This small molecule binds to this protein.
Small molecule (SMILES): Brc1ccc(Oc2c(Br)cc(Br)cc2Br)c(Br)c1

Sequence of chain 1.A:
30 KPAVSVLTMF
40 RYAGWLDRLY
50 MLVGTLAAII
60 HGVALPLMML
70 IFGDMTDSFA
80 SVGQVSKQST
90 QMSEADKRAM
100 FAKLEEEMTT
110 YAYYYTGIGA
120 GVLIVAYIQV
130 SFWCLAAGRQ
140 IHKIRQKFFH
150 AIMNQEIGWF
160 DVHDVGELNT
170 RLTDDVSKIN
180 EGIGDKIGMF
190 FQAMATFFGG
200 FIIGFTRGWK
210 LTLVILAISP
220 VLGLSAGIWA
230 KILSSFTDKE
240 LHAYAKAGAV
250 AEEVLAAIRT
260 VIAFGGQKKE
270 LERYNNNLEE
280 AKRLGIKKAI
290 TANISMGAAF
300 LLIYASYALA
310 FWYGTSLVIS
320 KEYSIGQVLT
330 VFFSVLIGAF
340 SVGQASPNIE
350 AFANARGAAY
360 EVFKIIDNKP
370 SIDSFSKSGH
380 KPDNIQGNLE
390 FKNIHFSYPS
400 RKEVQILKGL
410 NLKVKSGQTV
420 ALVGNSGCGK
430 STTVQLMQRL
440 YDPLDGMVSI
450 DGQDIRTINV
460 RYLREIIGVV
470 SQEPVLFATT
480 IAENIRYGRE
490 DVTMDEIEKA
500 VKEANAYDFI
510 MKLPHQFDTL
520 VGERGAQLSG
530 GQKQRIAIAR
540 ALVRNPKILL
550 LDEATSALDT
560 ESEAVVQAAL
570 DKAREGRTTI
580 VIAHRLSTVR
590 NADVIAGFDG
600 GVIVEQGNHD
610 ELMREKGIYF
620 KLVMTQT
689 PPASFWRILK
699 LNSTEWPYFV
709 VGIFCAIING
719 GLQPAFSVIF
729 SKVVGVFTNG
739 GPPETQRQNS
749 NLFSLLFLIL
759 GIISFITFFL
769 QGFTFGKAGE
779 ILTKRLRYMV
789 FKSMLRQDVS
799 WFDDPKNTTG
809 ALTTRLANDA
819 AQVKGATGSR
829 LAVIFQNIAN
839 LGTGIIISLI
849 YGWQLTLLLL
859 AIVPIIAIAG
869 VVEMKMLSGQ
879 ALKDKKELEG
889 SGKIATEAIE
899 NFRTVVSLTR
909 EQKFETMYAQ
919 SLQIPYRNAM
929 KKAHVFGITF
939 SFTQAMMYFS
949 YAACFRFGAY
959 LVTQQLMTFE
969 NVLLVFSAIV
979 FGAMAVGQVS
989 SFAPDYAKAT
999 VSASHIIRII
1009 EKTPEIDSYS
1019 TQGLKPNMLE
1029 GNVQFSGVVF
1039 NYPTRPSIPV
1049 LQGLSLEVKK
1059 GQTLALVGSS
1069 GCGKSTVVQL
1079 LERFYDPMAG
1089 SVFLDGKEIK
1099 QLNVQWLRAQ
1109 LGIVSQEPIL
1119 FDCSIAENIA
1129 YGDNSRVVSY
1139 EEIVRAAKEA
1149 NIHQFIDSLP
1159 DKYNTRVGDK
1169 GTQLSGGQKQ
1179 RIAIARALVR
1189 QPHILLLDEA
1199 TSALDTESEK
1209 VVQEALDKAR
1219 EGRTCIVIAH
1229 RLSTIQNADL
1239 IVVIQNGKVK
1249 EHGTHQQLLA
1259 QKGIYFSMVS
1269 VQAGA

Binding-site contacts:
Ligand atom BR2 contacts residue SER725 of chain 1.A at 4.0 Å.
Ligand atom CAO contacts residue PHE728 of chain 1.A at 4.0 Å (hydrophobic).
Ligand atom CAN contacts residue PHE728 of chain 1.A at 4.3 Å (hydrophobic).
Ligand atom BR4 contacts residue TYR306 of chain 1.A at 4.2 Å.
Ligand atom BR5 contacts residue VAL731 of chain 1.A at 4.1 Å.
Ligand atom CAL contacts residue PHE755 of chain 1.A at 3.6 Å (hydrophobic).
Ligand atom BR3 contacts residue PHE755 of chain 1.A at 3.8 Å.
Ligand atom CAM contacts residue PHE724 of chain 1.A at 3.6 Å (hydrophobic).
Ligand atom BR4 contacts residue PHE331 of chain 1.A at 3.5 Å.
Ligand atom CAM contacts residue PHE728 of chain 1.A at 3.9 Å (hydrophobic).
Ligand atom CAM contacts residue ILE727 of chain 1.A at 4.1 Å (hydrophobic).
Ligand atom CAK contacts residue PHE728 of chain 1.A at 3.8 Å (hydrophobic).
Ligand atom CAE contacts residue SER725 of chain 1.A at 3.9 Å.
Ligand atom BR4 contacts residue ALA307 of chain 1.A at 4.4 Å.
Ligand atom CAC contacts residue TYR303 of chain 1.A at 4.1 Å (hydrophobic).
Ligand atom CAD contacts residue PHE979 of chain 1.A at 4.4 Å (hydrophobic).
Ligand atom CAK contacts residue PHE755 of chain 1.A at 4.3 Å (hydrophobic).
Ligand atom OAJ contacts residue PHE728 of chain 1.A at 4.2 Å.
Ligand atom CAL contacts residue PHE728 of chain 1.A at 3.8 Å (hydrophobic).
Ligand atom CAM contacts residue PHE755 of chain 1.A at 3.3 Å (hydrophobic).
Ligand atom CAP contacts residue PHE728 of chain 1.A at 3.7 Å (hydrophobic).
Ligand atom CAD contacts residue PHE724 of chain 1.A at 3.9 Å (hydrophobic).
Ligand atom CAL contacts residue PHE724 of chain 1.A at 3.6 Å (hydrophobic).
Ligand atom BR3 contacts residue TYR303 of chain 1.A at 3.7 Å.
Ligand atom BR3 contacts residue TYR306 of chain 1.A at 4.1 Å.
Ligand atom BR2 contacts residue PHE728 of chain 1.A at 3.8 Å.
Ligand atom BR4 contacts residue PHE728 of chain 1.A at 4.2 Å.
Ligand atom CAE contacts residue PHE724 of chain 1.A at 4.2 Å (hydrophobic).
Ligand atom BR1 contacts residue PHE724 of chain 1.A at 4.3 Å.
Ligand atom CAN contacts residue ILE727 of chain 1.A at 4.4 Å (hydrophobic).
Ligand atom CAN contacts residue PHE755 of chain 1.A at 3.7 Å (hydrophobic).
Ligand atom BR2 contacts residue PHE979 of chain 1.A at 4.4 Å.
Ligand atom CAC contacts residue PHE724 of chain 1.A at 4.2 Å (hydrophobic).
Ligand atom CAO contacts residue ALA307 of chain 1.A at 4.3 Å (hydrophobic).
Ligand atom BR5 contacts residue PHE755 of chain 1.A at 3.8 Å.
Ligand atom BR1 contacts residue GLN721 of chain 1.A at 4.0 Å.
Ligand atom CAF contacts residue PHE979 of chain 1.A at 4.2 Å (hydrophobic).
Ligand atom BR5 contacts residue ILE727 of chain 1.A at 3.6 Å.
Ligand atom CAE contacts residue PHE979 of chain 1.A at 3.6 Å (hydrophobic).
Ligand atom BR4 contacts residue PHE310 of chain 1.A at 3.9 Å.